Sequence of chain 1.A:
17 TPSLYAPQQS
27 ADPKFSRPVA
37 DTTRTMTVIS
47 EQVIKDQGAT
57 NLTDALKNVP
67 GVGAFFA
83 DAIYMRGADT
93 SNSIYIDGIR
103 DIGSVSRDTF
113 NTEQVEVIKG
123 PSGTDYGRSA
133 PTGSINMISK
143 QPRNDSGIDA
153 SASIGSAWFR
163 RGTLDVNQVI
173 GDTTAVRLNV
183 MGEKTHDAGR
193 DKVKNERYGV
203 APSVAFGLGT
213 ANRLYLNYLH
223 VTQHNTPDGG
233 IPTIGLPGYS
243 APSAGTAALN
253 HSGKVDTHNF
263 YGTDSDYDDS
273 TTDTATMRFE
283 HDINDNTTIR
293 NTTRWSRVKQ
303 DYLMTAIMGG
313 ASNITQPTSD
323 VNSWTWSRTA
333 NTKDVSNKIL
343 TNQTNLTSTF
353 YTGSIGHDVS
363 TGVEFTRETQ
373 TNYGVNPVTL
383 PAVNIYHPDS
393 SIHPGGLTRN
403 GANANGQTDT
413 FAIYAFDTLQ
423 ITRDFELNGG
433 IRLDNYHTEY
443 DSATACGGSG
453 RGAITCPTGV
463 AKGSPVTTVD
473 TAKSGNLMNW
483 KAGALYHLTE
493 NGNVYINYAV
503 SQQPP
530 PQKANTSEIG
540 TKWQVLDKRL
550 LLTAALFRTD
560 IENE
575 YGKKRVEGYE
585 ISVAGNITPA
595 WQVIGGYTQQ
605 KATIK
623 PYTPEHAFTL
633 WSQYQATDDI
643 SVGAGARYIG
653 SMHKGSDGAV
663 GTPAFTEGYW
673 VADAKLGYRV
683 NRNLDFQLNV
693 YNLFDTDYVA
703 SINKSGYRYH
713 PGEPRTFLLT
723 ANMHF

This small molecule binds to this protein.
Small molecule (SMILES): C[C@H](CO)OC[C@@H](C)OC[C@@H](C)OC[C@@H](C)OC[C@@H](C)OC[C@H](C)OC[C@@H](C)O

Binding-site contacts:
Ligand atom C19 contacts residue TYR200 of chain 1.A at 4.2 Å (hydrophobic).
Ligand atom C15 contacts residue GLU198 of chain 1.A at 4.5 Å.
Ligand atom C12 contacts residue TYR200 of chain 1.A at 4.4 Å (hydrophobic).
Ligand atom C9 contacts residue TYR200 of chain 1.A at 3.9 Å (hydrophobic).
Ligand atom C11 contacts residue TYR200 of chain 1.A at 4.1 Å (hydrophobic).
Ligand atom C1 contacts residue LYS186 of chain 1.A at 4.0 Å.
Ligand atom O2 contacts residue GLU198 of chain 1.A at 3.9 Å.
Ligand atom C18 contacts residue TYR200 of chain 1.A at 3.7 Å (hydrophobic).
Ligand atom O5 contacts residue TYR200 of chain 1.A at 4.0 Å.
Ligand atom C3 contacts residue GLU198 of chain 1.A at 4.4 Å.
Ligand atom C3 contacts residue LYS186 of chain 1.A at 4.3 Å.
Ligand atom C20 contacts residue TYR200 of chain 1.A at 4.0 Å (hydrophobic).
Ligand atom O6 contacts residue TYR200 of chain 1.A at 4.4 Å.
Ligand atom C2 contacts residue LYS186 of chain 1.A at 4.4 Å.
Ligand atom C10 contacts residue TYR200 of chain 1.A at 3.3 Å (hydrophobic).